Binding-site contacts:
Ligand atom C20 contacts residue TYR129 of chain 1.A at 3.3 Å (hydrophobic).
Ligand atom N contacts residue TYR192 of chain 1.A at 3.7 Å.
Ligand atom C contacts residue LYS221 of chain 1.A at 3.6 Å.
Ligand atom C9 contacts residue TYR192 of chain 1.A at 3.5 Å (hydrophobic).
Ligand atom N3 contacts residue PHE200 of chain 1.A at 3.5 Å.
Ligand atom N5 contacts residue TRP190 of chain 1.A at 3.6 Å.
Ligand atom C4 contacts residue ASN213 of chain 1.A at 3.4 Å.
Ligand atom C2 contacts residue PHE200 of chain 1.A at 3.6 Å (hydrophobic).
Ligand atom C15 contacts residue TRP190 of chain 1.A at 3.6 Å (hydrophobic).
Ligand atom C5 contacts residue TYR192 of chain 1.A at 3.7 Å (hydrophobic).
Ligand atom C1 contacts residue PHE200 of chain 1.A at 3.5 Å (hydrophobic).
Ligand atom C4 contacts residue PHE200 of chain 1.A at 3.8 Å (hydrophobic).
Ligand atom N contacts residue PHE200 of chain 1.A at 3.4 Å.
Ligand atom C7 contacts residue SER199 of chain 1.A at 3.7 Å.
Ligand atom C19 contacts residue ARG62 of chain 1.A at 3.3 Å.
Ligand atom C8 contacts residue GLY130 of chain 1.A at 3.4 Å.
Ligand atom C15 contacts residue ARG74 of chain 1.A at 3.8 Å.
Ligand atom N6 contacts residue TYR129 of chain 1.A at 3.3 Å (h-bond).
Ligand atom C3 contacts residue MN1 of chain 1.K at 3.2 Å.
Ligand atom C18 contacts residue TRP190 of chain 1.A at 3.6 Å (hydrophobic).
Ligand atom O contacts residue ASN295 of chain 1.A at 3.1 Å (h-bond).
Ligand atom O1 contacts residue ARG74 of chain 1.A at 3.3 Å.
Ligand atom O contacts residue LYS221 of chain 1.A at 2.8 Å (salt-bridge).
Ligand atom N2 contacts residue HIS203 of chain 1.A at 3.0 Å (h-bond).
Ligand atom N3 contacts residue LYS221 of chain 1.A at 3.1 Å (salt-bridge).
Ligand atom C7 contacts residue TYR129 of chain 1.A at 3.7 Å (hydrophobic).
Ligand atom N contacts residue LYS221 of chain 1.A at 3.8 Å.
Ligand atom N2 contacts residue MN1 of chain 1.K at 2.1 Å.
Ligand atom C18 contacts residue ARG62 of chain 1.A at 3.3 Å.
Ligand atom C1 contacts residue TYR192 of chain 1.A at 3.6 Å (hydrophobic).
Ligand atom C6 contacts residue TYR129 of chain 1.A at 3.5 Å (hydrophobic).
Ligand atom N1 contacts residue PHE200 of chain 1.A at 3.4 Å.
Ligand atom C3 contacts residue PHE200 of chain 1.A at 3.7 Å (hydrophobic).
Ligand atom C8 contacts residue TYR129 of chain 1.A at 3.5 Å (hydrophobic).
Ligand atom C8 contacts residue TYR192 of chain 1.A at 3.7 Å (hydrophobic).
Ligand atom N1 contacts residue TYR192 of chain 1.A at 3.5 Å.
Ligand atom C4 contacts residue TRP223 of chain 1.A at 3.8 Å (hydrophobic).
Ligand atom N2 contacts residue HIS291 of chain 1.A at 3.3 Å (h-bond).
Ligand atom C9 contacts residue PHE200 of chain 1.A at 3.6 Å (hydrophobic).
Ligand atom C contacts residue PHE200 of chain 1.A at 3.7 Å (hydrophobic).

A protein and the small-molecule ligand that binds it are described below.
Small molecule (SMILES): C=CC(=O)N1CCC(n2cc(C3=Nc4c(C#N)cnn4C(=O)C3C(C)C)cn2)CC1

Sequence of chain 1.A:
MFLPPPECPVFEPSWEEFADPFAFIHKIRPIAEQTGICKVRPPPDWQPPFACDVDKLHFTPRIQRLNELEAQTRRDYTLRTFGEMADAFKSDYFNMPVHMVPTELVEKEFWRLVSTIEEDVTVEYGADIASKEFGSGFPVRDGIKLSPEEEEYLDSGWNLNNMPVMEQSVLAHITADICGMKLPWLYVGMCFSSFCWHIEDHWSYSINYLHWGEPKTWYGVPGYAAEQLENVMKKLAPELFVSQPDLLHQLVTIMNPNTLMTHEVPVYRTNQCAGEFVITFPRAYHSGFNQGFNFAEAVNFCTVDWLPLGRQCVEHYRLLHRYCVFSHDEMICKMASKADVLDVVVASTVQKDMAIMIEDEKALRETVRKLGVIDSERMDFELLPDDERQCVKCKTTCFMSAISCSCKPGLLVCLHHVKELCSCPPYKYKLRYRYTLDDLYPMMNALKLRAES